Binding-site contacts:
Ligand atom C1 contacts residue ILE206 of chain 1.A at 3.7 Å (hydrophobic).
Ligand atom C12 contacts residue LEU102 of chain 1.A at 3.5 Å (hydrophobic).
Ligand atom O1 contacts residue VAL248 of chain 1.A at 3.9 Å.
Ligand atom C14 contacts residue VAL252 of chain 1.A at 3.7 Å (hydrophobic).
Ligand atom C4 contacts residue VAL248 of chain 1.A at 4.3 Å (hydrophobic).
Ligand atom C12 contacts residue ALA253 of chain 1.A at 3.5 Å (hydrophobic).
Ligand atom C6 contacts residue VAL252 of chain 1.A at 4.3 Å (hydrophobic).
Ligand atom O2 contacts residue VAL96 of chain 1.A at 4.1 Å.
Ligand atom C13 contacts residue ALA253 of chain 1.A at 4.2 Å (hydrophobic).
Ligand atom N1 contacts residue PHE301 of chain 1.A at 4.0 Å.
Ligand atom C22 contacts residue VAL96 of chain 1.A at 4.1 Å (hydrophobic).
Ligand atom C5 contacts residue VAL248 of chain 1.A at 3.8 Å (hydrophobic).
Ligand atom O1 contacts residue VAL96 of chain 1.A at 4.1 Å.
Ligand atom C11 contacts residue VAL252 of chain 1.A at 4.1 Å (hydrophobic).
Ligand atom C2 contacts residue VAL96 of chain 1.A at 3.7 Å (hydrophobic).
Ligand atom C9 contacts residue LEU102 of chain 1.A at 4.2 Å (hydrophobic).
Ligand atom C3 contacts residue VAL96 of chain 1.A at 4.3 Å (hydrophobic).
Ligand atom O2 contacts residue SER202 of chain 1.A at 4.0 Å.
Ligand atom C13 contacts residue LEU102 of chain 1.A at 3.6 Å (hydrophobic).
Ligand atom C21 contacts residue ASP93 of chain 1.A at 3.4 Å.
Ligand atom C13 contacts residue VAL252 of chain 1.A at 3.9 Å (hydrophobic).
Ligand atom C3 contacts residue VAL248 of chain 1.A at 4.2 Å (hydrophobic).
Ligand atom C14 contacts residue ILE82 of chain 1.A at 3.8 Å (hydrophobic).
Ligand atom C8 contacts residue VAL252 of chain 1.A at 3.6 Å (hydrophobic).
Ligand atom C21 contacts residue VAL96 of chain 1.A at 4.3 Å (hydrophobic).
Ligand atom C22 contacts residue ASP93 of chain 1.A at 3.6 Å.
Ligand atom C15 contacts residue ILE82 of chain 1.A at 4.3 Å (hydrophobic).
Ligand atom C11 contacts residue TRP399 of chain 1.A at 3.5 Å (hydrophobic).
Ligand atom C1 contacts residue SER202 of chain 1.A at 3.6 Å.
Ligand atom C10 contacts residue VAL252 of chain 1.A at 3.5 Å (hydrophobic).
Ligand atom N1 contacts residue LEU102 of chain 1.A at 3.9 Å.
Ligand atom C10 contacts residue ILE82 of chain 1.A at 4.2 Å (hydrophobic).
Ligand atom N1 contacts residue ALA253 of chain 1.A at 3.9 Å.
Ligand atom C22 contacts residue GLN97 of chain 1.A at 4.1 Å.
Ligand atom C9 contacts residue VAL252 of chain 1.A at 3.4 Å (hydrophobic).
Ligand atom C10 contacts residue TRP399 of chain 1.A at 3.4 Å (hydrophobic).
Ligand atom C11 contacts residue PHE301 of chain 1.A at 4.0 Å (hydrophobic).
Ligand atom C1 contacts residue PHE245 of chain 1.A at 4.1 Å (hydrophobic).
Ligand atom C5 contacts residue VAL100 of chain 1.A at 4.2 Å (hydrophobic).
Ligand atom C7 contacts residue VAL252 of chain 1.A at 4.0 Å (hydrophobic).

This protein binds this small molecule.
Small molecule (SMILES): CCOC(=O)c1cc2cc(-c3ccncc3)ccc2n1CC1CCCC1

Sequence of chain 1.A:
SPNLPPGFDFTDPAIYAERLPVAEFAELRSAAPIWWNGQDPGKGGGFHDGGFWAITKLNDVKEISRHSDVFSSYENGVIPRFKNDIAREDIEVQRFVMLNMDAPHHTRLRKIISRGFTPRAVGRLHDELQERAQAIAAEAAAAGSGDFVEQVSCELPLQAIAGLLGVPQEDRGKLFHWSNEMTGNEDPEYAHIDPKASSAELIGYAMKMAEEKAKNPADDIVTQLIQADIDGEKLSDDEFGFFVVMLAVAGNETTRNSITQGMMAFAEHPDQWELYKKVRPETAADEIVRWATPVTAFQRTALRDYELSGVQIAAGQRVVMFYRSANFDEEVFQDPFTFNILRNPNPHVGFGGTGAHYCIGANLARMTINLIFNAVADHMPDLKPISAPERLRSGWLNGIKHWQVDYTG